Sequence of chain 1.A:
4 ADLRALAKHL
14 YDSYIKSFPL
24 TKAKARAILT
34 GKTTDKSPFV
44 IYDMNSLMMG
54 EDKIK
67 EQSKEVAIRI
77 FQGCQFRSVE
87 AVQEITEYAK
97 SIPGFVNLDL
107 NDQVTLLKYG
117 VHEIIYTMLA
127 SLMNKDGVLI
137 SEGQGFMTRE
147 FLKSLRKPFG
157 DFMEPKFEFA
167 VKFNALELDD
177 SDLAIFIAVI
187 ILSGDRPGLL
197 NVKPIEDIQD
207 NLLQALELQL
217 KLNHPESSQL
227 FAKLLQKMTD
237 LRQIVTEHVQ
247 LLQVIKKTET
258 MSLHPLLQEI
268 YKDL

Binding-site contacts:
Ligand atom C2 contacts residue HIS244 of chain 1.A at 3.6 Å.
Ligand atom C39 contacts residue PHE158 of chain 1.A at 3.7 Å (hydrophobic).
Ligand atom O26 contacts residue SER137 of chain 1.A at 2.9 Å (h-bond).
Ligand atom N11 contacts residue LEU125 of chain 1.A at 3.5 Å.
Ligand atom O26 contacts residue ILE136 of chain 1.A at 3.5 Å.
Ligand atom C15 contacts residue GLY79 of chain 1.A at 3.6 Å.
Ligand atom C15 contacts residue ARG83 of chain 1.A at 3.5 Å.
Ligand atom C38 contacts residue PHE158 of chain 1.A at 3.6 Å (hydrophobic).
Ligand atom C34 contacts residue HIS244 of chain 1.A at 3.8 Å.
Ligand atom C35 contacts residue HIS244 of chain 1.A at 3.5 Å.
Ligand atom C1 contacts residue HIS118 of chain 1.A at 3.3 Å.
Ligand atom O6 contacts residue PHE158 of chain 1.A at 3.6 Å.
Ligand atom C2 contacts residue HIS118 of chain 1.A at 3.2 Å.
Ligand atom N4 contacts residue SER84 of chain 1.A at 2.8 Å (h-bond).
Ligand atom C9 contacts residue CYS80 of chain 1.A at 3.5 Å (hydrophobic).
Ligand atom C7 contacts residue SER84 of chain 1.A at 3.8 Å.
Ligand atom C37 contacts residue GLN81 of chain 1.A at 3.5 Å.
Ligand atom O26 contacts residue ARG83 of chain 1.A at 3.5 Å (salt-bridge).
Ligand atom C38 contacts residue GLN81 of chain 1.A at 3.6 Å.
Ligand atom C9 contacts residue MET159 of chain 1.A at 3.6 Å (hydrophobic).
Ligand atom C18 contacts residue ILE136 of chain 1.A at 3.6 Å (hydrophobic).
Ligand atom O6 contacts residue TYR122 of chain 1.A at 2.8 Å (h-bond).
Ligand atom C5 contacts residue TYR122 of chain 1.A at 3.5 Å (hydrophobic).
Ligand atom C17 contacts residue ILE136 of chain 1.A at 3.3 Å (hydrophobic).
Ligand atom C1 contacts residue ILE121 of chain 1.A at 3.8 Å (hydrophobic).
Ligand atom C37 contacts residue PHE77 of chain 1.A at 3.3 Å (hydrophobic).
Ligand atom C33 contacts residue ILE121 of chain 1.A at 3.8 Å (hydrophobic).
Ligand atom C38 contacts residue PHE77 of chain 1.A at 3.6 Å (hydrophobic).
Ligand atom C25 contacts residue ARG83 of chain 1.A at 3.5 Å.
Ligand atom O6 contacts residue HIS244 of chain 1.A at 3.4 Å.
Ligand atom C15 contacts residue CYS80 of chain 1.A at 3.7 Å (hydrophobic).
Ligand atom O27 contacts residue ARG83 of chain 1.A at 2.7 Å (salt-bridge).
Ligand atom C2 contacts residue TYR268 of chain 1.A at 3.4 Å (hydrophobic).
Ligand atom C14 contacts residue ARG83 of chain 1.A at 3.7 Å.
Ligand atom C35 contacts residue TYR268 of chain 1.A at 3.1 Å (hydrophobic).
Ligand atom C12 contacts residue LEU125 of chain 1.A at 3.6 Å (hydrophobic).
Ligand atom C28 contacts residue LEU125 of chain 1.A at 3.8 Å (hydrophobic).
Ligand atom C3 contacts residue SER84 of chain 1.A at 3.1 Å.
Ligand atom C2 contacts residue TYR122 of chain 1.A at 3.4 Å (hydrophobic).
Ligand atom C33 contacts residue SER84 of chain 1.A at 3.2 Å.

The small molecule below binds the protein below.
Small molecule (SMILES): CC[C@H](NC(=O)c1ccc2c(c1)c(C)c(C)n2Cc1ccc(-c2ccccc2C(=O)O)cc1)c1ccccc1